Sequence of chain 1.B:
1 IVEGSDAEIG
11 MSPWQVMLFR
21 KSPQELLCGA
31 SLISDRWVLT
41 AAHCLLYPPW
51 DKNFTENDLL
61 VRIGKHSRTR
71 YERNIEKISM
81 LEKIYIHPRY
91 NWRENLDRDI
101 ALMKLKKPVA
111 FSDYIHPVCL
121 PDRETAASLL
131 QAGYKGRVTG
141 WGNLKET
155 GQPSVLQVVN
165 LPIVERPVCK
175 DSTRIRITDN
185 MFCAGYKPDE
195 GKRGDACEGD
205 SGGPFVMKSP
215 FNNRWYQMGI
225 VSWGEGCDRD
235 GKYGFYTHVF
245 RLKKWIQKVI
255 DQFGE

A protein and the small-molecule ligand that binds it are described below.
Small molecule (SMILES): Cn1c(Cc2ccc(C(=N)N)cc2)nc2cc(NS(=O)(=O)c3ccccc3)ccc21

Binding-site contacts:
Ligand atom C25 contacts residue GLU94 of chain 1.B at 3.2 Å.
Ligand atom N1 contacts residue GLY238 of chain 1.B at 3.4 Å.
Ligand atom C16 contacts residue HIS43 of chain 1.B at 3.0 Å.
Ligand atom C26 contacts residue LEU96 of chain 1.B at 3.7 Å (hydrophobic).
Ligand atom C27 contacts residue TRP227 of chain 1.B at 3.7 Å (hydrophobic).
Ligand atom C6 contacts residue VAL225 of chain 1.B at 3.7 Å (hydrophobic).
Ligand atom C17 contacts residue TYR47 of chain 1.B at 3.7 Å (hydrophobic).
Ligand atom C10 contacts residue SER226 of chain 1.B at 3.6 Å.
Ligand atom N3 contacts residue CYS231 of chain 1.B at 3.6 Å.
Ligand atom C18 contacts residue TYR47 of chain 1.B at 3.4 Å (hydrophobic).
Ligand atom C6 contacts residue GLY228 of chain 1.B at 3.6 Å.
Ligand atom N15 contacts residue SER226 of chain 1.B at 3.7 Å.
Ligand atom N12 contacts residue GLY228 of chain 1.B at 3.4 Å (h-bond).
Ligand atom C4 contacts residue GLY228 of chain 1.B at 3.6 Å.
Ligand atom O29 contacts residue GLU229 of chain 1.B at 3.6 Å.
Ligand atom C5 contacts residue GLY228 of chain 1.B at 3.5 Å.
Ligand atom C20 contacts residue GLY228 of chain 1.B at 3.5 Å.
Ligand atom C5 contacts residue TRP227 of chain 1.B at 3.4 Å (hydrophobic).
Ligand atom N1 contacts residue ALA200 of chain 1.B at 3.5 Å (h-bond).
Ligand atom C5 contacts residue VAL225 of chain 1.B at 3.7 Å (hydrophobic).
Ligand atom C16 contacts residue SER226 of chain 1.B at 3.5 Å.
Ligand atom N3 contacts residue ASP199 of chain 1.B at 2.6 Å (salt-bridge).
Ligand atom C2 contacts residue ALA200 of chain 1.B at 3.2 Å (hydrophobic).
Ligand atom C14 contacts residue TRP50 of chain 1.B at 3.6 Å (hydrophobic).
Ligand atom C6 contacts residue TRP227 of chain 1.B at 3.2 Å (hydrophobic).
Ligand atom C27 contacts residue ASN95 of chain 1.B at 3.7 Å.
Ligand atom C28 contacts residue TRP227 of chain 1.B at 3.5 Å (hydrophobic).
Ligand atom O30 contacts residue ILE179 of chain 1.B at 3.7 Å.
Ligand atom N3 contacts residue ALA200 of chain 1.B at 2.8 Å (h-bond).
Ligand atom C26 contacts residue ASN95 of chain 1.B at 3.1 Å.
Ligand atom C11 contacts residue TRP227 of chain 1.B at 3.7 Å (hydrophobic).
Ligand atom C9 contacts residue GLY230 of chain 1.B at 3.7 Å.
Ligand atom C7 contacts residue GLY228 of chain 1.B at 3.7 Å.
Ligand atom O29 contacts residue TRP227 of chain 1.B at 3.7 Å.
Ligand atom C26 contacts residue GLU94 of chain 1.B at 3.3 Å.
Ligand atom N1 contacts residue ASP199 of chain 1.B at 2.5 Å (salt-bridge).
Ligand atom N3 contacts residue GLY230 of chain 1.B at 2.9 Å (h-bond).
Ligand atom N12 contacts residue TRP227 of chain 1.B at 3.7 Å.
Ligand atom C2 contacts residue ASP199 of chain 1.B at 3.3 Å.
Ligand atom C7 contacts residue TRP227 of chain 1.B at 3.6 Å (hydrophobic).